Binding-site contacts:
Ligand atom C13 contacts residue ALA48 of chain 1.B at 4.2 Å (hydrophobic).
Ligand atom C10 contacts residue LEU44 of chain 1.B at 3.9 Å (hydrophobic).
Ligand atom C05 contacts residue LEU223 of chain 1.B at 4.0 Å (hydrophobic).
Ligand atom C18 contacts residue LEU223 of chain 1.B at 3.8 Å (hydrophobic).
Ligand atom C02 contacts residue MET119 of chain 1.B at 3.3 Å (hydrophobic).
Ligand atom C04 contacts residue MET119 of chain 1.B at 3.9 Å (hydrophobic).
Ligand atom C14 contacts residue ARG92 of chain 1.B at 3.8 Å.
Ligand atom C17 contacts residue LEU82 of chain 1.B at 4.0 Å (hydrophobic).
Ligand atom O01 contacts residue ARG92 of chain 1.B at 2.6 Å (salt-bridge).
Ligand atom C05 contacts residue MET119 of chain 1.B at 3.8 Å (hydrophobic).
Ligand atom C03 contacts residue MET41 of chain 1.B at 3.9 Å (hydrophobic).
Ligand atom C16 contacts residue PHE102 of chain 1.B at 4.1 Å (hydrophobic).
Ligand atom C14 contacts residue GLU51 of chain 1.B at 3.4 Å.
Ligand atom C06 contacts residue HIS222 of chain 1.B at 4.2 Å.
Ligand atom C17 contacts residue MET86 of chain 1.B at 3.6 Å (hydrophobic).
Ligand atom O01 contacts residue GLU51 of chain 1.B at 2.7 Å (salt-bridge).
Ligand atom C03 contacts residue MET119 of chain 1.B at 3.6 Å (hydrophobic).
Ligand atom C09 contacts residue ALA48 of chain 1.B at 4.0 Å (hydrophobic).
Ligand atom O01 contacts residue LEU85 of chain 1.B at 4.0 Å.
Ligand atom C13 contacts residue GLU51 of chain 1.B at 3.5 Å.
Ligand atom C18 contacts residue GLY219 of chain 1.B at 3.7 Å.
Ligand atom C11 contacts residue PHE102 of chain 1.B at 4.0 Å (hydrophobic).
Ligand atom C15 contacts residue LEU85 of chain 1.B at 3.8 Å (hydrophobic).
Ligand atom C13 contacts residue LEU47 of chain 1.B at 3.7 Å (hydrophobic).
Ligand atom C06 contacts residue GLY219 of chain 1.B at 4.1 Å.
Ligand atom O02 contacts residue HIS222 of chain 1.B at 3.4 Å.
Ligand atom C04 contacts residue LEU223 of chain 1.B at 4.1 Å (hydrophobic).
Ligand atom C12 contacts residue ALA48 of chain 1.B at 3.9 Å (hydrophobic).
Ligand atom O02 contacts residue MET119 of chain 1.B at 3.7 Å.
Ligand atom C13 contacts residue LEU44 of chain 1.B at 4.2 Å (hydrophobic).
Ligand atom C12 contacts residue PHE102 of chain 1.B at 4.0 Å (hydrophobic).
Ligand atom C09 contacts residue LEU44 of chain 1.B at 3.6 Å (hydrophobic).
Ligand atom C03 contacts residue LEU44 of chain 1.B at 3.9 Å (hydrophobic).
Ligand atom C06 contacts residue MET119 of chain 1.B at 3.5 Å (hydrophobic).
Ligand atom C02 contacts residue MET41 of chain 1.B at 3.6 Å (hydrophobic).
Ligand atom C06 contacts residue LEU223 of chain 1.B at 4.0 Å (hydrophobic).
Ligand atom C01 contacts residue MET119 of chain 1.B at 3.2 Å (hydrophobic).
Ligand atom C12 contacts residue LEU44 of chain 1.B at 3.5 Å (hydrophobic).
Ligand atom C14 contacts residue PHE102 of chain 1.B at 4.1 Å (hydrophobic).
Ligand atom C13 contacts residue PHE102 of chain 1.B at 3.9 Å (hydrophobic).

Sequence of chain 1.B:
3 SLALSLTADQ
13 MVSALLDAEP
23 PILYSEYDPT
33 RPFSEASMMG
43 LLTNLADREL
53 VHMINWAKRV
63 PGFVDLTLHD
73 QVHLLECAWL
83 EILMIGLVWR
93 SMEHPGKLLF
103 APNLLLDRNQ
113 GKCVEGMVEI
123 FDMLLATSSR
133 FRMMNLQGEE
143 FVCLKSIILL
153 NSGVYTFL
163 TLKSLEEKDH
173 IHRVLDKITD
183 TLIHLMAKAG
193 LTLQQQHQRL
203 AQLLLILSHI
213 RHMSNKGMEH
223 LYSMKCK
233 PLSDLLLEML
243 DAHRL

This small molecule binds to this protein.
Small molecule (SMILES): Cc1cc(O)ccc1-c1ccc(-c2ccc(O)cc2C)s1